Sequence of chain 1.A:
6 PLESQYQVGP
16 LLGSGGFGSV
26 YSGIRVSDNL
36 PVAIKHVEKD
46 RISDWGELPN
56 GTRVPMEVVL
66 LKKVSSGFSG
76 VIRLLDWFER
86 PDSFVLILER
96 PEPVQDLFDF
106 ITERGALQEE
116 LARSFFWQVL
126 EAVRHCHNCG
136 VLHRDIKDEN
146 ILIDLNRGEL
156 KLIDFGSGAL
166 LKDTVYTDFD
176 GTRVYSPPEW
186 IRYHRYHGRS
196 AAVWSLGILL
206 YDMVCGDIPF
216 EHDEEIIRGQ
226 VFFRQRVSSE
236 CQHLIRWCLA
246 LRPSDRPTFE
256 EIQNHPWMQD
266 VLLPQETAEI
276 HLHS

The protein below binds the small molecule below.
Small molecule (SMILES): COc1cc(Br)cc2cc(C(=O)O)oc12

Binding-site contacts:
Ligand atom O11 contacts residue IMD1 of chain 1.D at 3.0 Å.
Ligand atom C09 contacts residue GLU94 of chain 1.A at 3.9 Å.
Ligand atom O15 contacts residue ASP159 of chain 1.A at 3.0 Å (salt-bridge).
Ligand atom C03 contacts residue LEU93 of chain 1.A at 3.9 Å (hydrophobic).
Ligand atom C12 contacts residue IMD1 of chain 1.D at 3.8 Å.
Ligand atom C06 contacts residue IMD1 of chain 1.D at 3.7 Å.
Ligand atom BR10 contacts residue LEU147 of chain 1.A at 4.1 Å.
Ligand atom C09 contacts residue LEU147 of chain 1.A at 3.6 Å (hydrophobic).
Ligand atom O14 contacts residue LYS40 of chain 1.A at 2.6 Å (salt-bridge).
Ligand atom C08 contacts residue ALA38 of chain 1.A at 3.6 Å (hydrophobic).
Ligand atom C03 contacts residue ILE158 of chain 1.A at 4.0 Å (hydrophobic).
Ligand atom BR10 contacts residue ARG95 of chain 1.A at 3.6 Å.
Ligand atom O15 contacts residue ILE158 of chain 1.A at 4.0 Å.
Ligand atom C13 contacts residue ASP159 of chain 1.A at 3.5 Å.
Ligand atom O14 contacts residue IMD1 of chain 1.D at 3.2 Å (h-bond).
Ligand atom O15 contacts residue LEU93 of chain 1.A at 3.9 Å.
Ligand atom O01 contacts residue VAL25 of chain 1.A at 3.9 Å.
Ligand atom C06 contacts residue VAL25 of chain 1.A at 3.5 Å (hydrophobic).
Ligand atom C13 contacts residue IMD1 of chain 1.D at 4.0 Å.
Ligand atom C09 contacts residue ALA38 of chain 1.A at 3.6 Å (hydrophobic).
Ligand atom C05 contacts residue VAL25 of chain 1.A at 3.8 Å (hydrophobic).
Ligand atom C12 contacts residue LEU17 of chain 1.A at 3.8 Å (hydrophobic).
Ligand atom O01 contacts residue ILE158 of chain 1.A at 3.8 Å.
Ligand atom O15 contacts residue LYS40 of chain 1.A at 3.9 Å.
Ligand atom C13 contacts residue ILE158 of chain 1.A at 4.1 Å (hydrophobic).
Ligand atom C12 contacts residue VAL25 of chain 1.A at 4.1 Å (hydrophobic).
Ligand atom C04 contacts residue ALA38 of chain 1.A at 4.1 Å (hydrophobic).
Ligand atom O11 contacts residue VAL25 of chain 1.A at 3.5 Å.
Ligand atom C02 contacts residue LEU93 of chain 1.A at 4.2 Å (hydrophobic).
Ligand atom BR10 contacts residue ALA38 of chain 1.A at 4.1 Å.
Ligand atom BR10 contacts residue LEU17 of chain 1.A at 4.2 Å.
Ligand atom C08 contacts residue LEU147 of chain 1.A at 3.8 Å (hydrophobic).
Ligand atom C02 contacts residue ILE158 of chain 1.A at 3.9 Å (hydrophobic).
Ligand atom C05 contacts residue ILE158 of chain 1.A at 4.0 Å (hydrophobic).
Ligand atom O01 contacts residue IMD1 of chain 1.D at 3.1 Å.
Ligand atom C05 contacts residue IMD1 of chain 1.D at 3.7 Å.
Ligand atom C02 contacts residue IMD1 of chain 1.D at 4.0 Å.
Ligand atom O14 contacts residue ASP159 of chain 1.A at 3.5 Å.
Ligand atom C13 contacts residue LYS40 of chain 1.A at 3.5 Å.
Ligand atom C07 contacts residue VAL25 of chain 1.A at 3.9 Å (hydrophobic).